Binding-site contacts:
Ligand atom C5A contacts residue CYS199 of chain 19.A at 3.9 Å (hydrophobic).
Ligand atom O1 contacts residue TYR152 of chain 19.A at 4.0 Å.
Ligand atom CM2 contacts residue LEU116 of chain 19.A at 3.6 Å (hydrophobic).
Ligand atom C31 contacts residue PRO174 of chain 19.A at 3.4 Å (hydrophobic).
Ligand atom C5C contacts residue TYR128 of chain 19.A at 3.6 Å (hydrophobic).
Ligand atom N2 contacts residue PRO174 of chain 19.A at 3.9 Å.
Ligand atom C4 contacts residue TYR152 of chain 19.A at 3.9 Å (hydrophobic).
Ligand atom O1 contacts residue PHE186 of chain 19.A at 3.7 Å.
Ligand atom C4A contacts residue ILE215 of chain 19.A at 3.9 Å (hydrophobic).
Ligand atom C4A contacts residue ASN219 of chain 19.A at 3.9 Å.
Ligand atom C31 contacts residue VAL176 of chain 19.A at 3.3 Å (hydrophobic).
Ligand atom O1 contacts residue ALA24 of chain 19.C at 3.6 Å.
Ligand atom C1B contacts residue MET221 of chain 19.A at 3.7 Å (hydrophobic).
Ligand atom C5 contacts residue TYR152 of chain 19.A at 3.8 Å (hydrophobic).
Ligand atom C7C contacts residue TYR128 of chain 19.A at 3.7 Å (hydrophobic).
Ligand atom C31 contacts residue ALA150 of chain 19.A at 3.8 Å (hydrophobic).
Ligand atom C5B contacts residue TYR197 of chain 19.A at 3.7 Å (hydrophobic).
Ligand atom O1B contacts residue MET221 of chain 19.A at 3.7 Å.
Ligand atom C4 contacts residue PHE186 of chain 19.A at 3.5 Å (hydrophobic).
Ligand atom C6C contacts residue VAL191 of chain 19.A at 3.5 Å (hydrophobic).
Ligand atom C1C contacts residue MET224 of chain 19.A at 3.4 Å (hydrophobic).
Ligand atom N3A contacts residue ASN219 of chain 19.A at 3.8 Å.
Ligand atom N2 contacts residue ALA24 of chain 19.C at 3.3 Å.
Ligand atom C3 contacts residue PHE186 of chain 19.A at 3.8 Å (hydrophobic).
Ligand atom C2C contacts residue TYR152 of chain 19.A at 4.0 Å (hydrophobic).
Ligand atom C5 contacts residue MET224 of chain 19.A at 4.0 Å (hydrophobic).
Ligand atom C5B contacts residue LEU106 of chain 19.A at 4.0 Å (hydrophobic).
Ligand atom N2 contacts residue PHE186 of chain 19.A at 3.9 Å.
Ligand atom C6B contacts residue TYR197 of chain 19.A at 3.5 Å (hydrophobic).
Ligand atom C4C contacts residue VAL188 of chain 19.A at 3.9 Å (hydrophobic).
Ligand atom C5 contacts residue PHE186 of chain 19.A at 3.7 Å (hydrophobic).
Ligand atom C4 contacts residue MET224 of chain 19.A at 4.0 Å (hydrophobic).
Ligand atom O1 contacts residue VAL188 of chain 19.A at 3.8 Å.
Ligand atom C4A contacts residue ASN198 of chain 19.A at 4.0 Å.
Ligand atom C31 contacts residue SER175 of chain 19.A at 3.6 Å.
Ligand atom C3 contacts residue PRO174 of chain 19.A at 3.8 Å (hydrophobic).
Ligand atom C5C contacts residue ILE104 of chain 19.A at 4.0 Å (hydrophobic).
Ligand atom C2C contacts residue VAL188 of chain 19.A at 3.4 Å (hydrophobic).
Ligand atom C3C contacts residue VAL188 of chain 19.A at 3.2 Å (hydrophobic).
Ligand atom C2B contacts residue MET221 of chain 19.A at 3.6 Å (hydrophobic).

Sequence of chain 19.A:
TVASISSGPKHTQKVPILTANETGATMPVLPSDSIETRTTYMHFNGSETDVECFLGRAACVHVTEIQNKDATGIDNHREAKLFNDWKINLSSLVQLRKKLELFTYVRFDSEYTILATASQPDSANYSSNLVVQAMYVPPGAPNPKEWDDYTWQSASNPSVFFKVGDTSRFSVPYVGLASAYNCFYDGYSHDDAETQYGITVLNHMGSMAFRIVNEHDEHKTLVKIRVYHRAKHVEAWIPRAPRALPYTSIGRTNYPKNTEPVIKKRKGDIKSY

This protein binds this small molecule.
Small molecule (SMILES): CC[C@H]1COC(c2ccc(OCCCCCCCc3cc(C)no3)cc2)=N1

Sequence of chain 19.C:
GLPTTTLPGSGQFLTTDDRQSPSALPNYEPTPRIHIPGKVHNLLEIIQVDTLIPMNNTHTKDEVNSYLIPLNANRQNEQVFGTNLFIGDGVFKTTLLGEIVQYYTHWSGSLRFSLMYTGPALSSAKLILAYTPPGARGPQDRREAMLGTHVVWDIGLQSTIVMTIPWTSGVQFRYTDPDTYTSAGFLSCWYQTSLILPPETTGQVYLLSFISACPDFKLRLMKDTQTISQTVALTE